This small molecule binds to this protein.
Small molecule (SMILES): Nc1ccn([C@H]2C[C@H](O)[C@@H](CO[P](=O)(O)O[P](=O)(O)OP(=O)(O)O)O2)c(=O)n1

Sequence of chain 1.A:
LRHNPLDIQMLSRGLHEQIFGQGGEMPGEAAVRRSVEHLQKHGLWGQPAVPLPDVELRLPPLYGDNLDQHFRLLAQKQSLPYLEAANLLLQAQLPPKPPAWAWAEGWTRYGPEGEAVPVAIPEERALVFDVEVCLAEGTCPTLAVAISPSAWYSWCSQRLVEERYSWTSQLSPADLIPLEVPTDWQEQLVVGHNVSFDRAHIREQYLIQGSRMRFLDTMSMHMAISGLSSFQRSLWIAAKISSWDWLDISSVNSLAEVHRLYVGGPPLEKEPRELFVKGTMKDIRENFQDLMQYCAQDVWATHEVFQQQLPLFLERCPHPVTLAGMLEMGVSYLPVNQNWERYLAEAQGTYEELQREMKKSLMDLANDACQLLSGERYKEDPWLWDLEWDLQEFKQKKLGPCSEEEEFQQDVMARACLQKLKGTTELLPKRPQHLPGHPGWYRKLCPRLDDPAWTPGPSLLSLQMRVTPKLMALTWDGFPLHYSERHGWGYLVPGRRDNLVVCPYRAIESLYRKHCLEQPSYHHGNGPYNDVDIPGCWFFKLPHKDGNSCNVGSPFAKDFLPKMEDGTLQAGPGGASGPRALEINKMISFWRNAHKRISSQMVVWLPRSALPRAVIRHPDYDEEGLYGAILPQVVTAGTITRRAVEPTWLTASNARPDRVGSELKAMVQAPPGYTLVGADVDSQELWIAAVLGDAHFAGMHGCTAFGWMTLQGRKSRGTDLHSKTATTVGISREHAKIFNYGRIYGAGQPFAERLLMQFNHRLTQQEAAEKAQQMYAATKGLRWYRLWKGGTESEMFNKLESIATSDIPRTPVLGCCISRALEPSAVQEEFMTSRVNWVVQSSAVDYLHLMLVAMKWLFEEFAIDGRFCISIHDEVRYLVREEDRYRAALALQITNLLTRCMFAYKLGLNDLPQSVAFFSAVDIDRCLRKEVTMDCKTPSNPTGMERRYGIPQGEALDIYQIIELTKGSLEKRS

Binding-site contacts:
Ligand atom O1A contacts residue ASP890 of chain 1.A at 3.5 Å (salt-bridge).
Ligand atom PA contacts residue ASP1135 of chain 1.A at 3.6 Å.
Ligand atom O5' contacts residue ASP1135 of chain 1.A at 3.5 Å (salt-bridge).
Ligand atom O3B contacts residue CA1 of chain 1.F at 3.1 Å.
Ligand atom PG contacts residue LYS947 of chain 1.A at 3.3 Å.
Ligand atom PA contacts residue CA1 of chain 1.F at 3.6 Å.
Ligand atom O1G contacts residue VAL891 of chain 1.A at 3.8 Å.
Ligand atom PG contacts residue CA1 of chain 1.F at 3.3 Å.
Ligand atom O2G contacts residue VAL891 of chain 1.A at 3.6 Å (h-bond).
Ligand atom O1G contacts residue ASP892 of chain 1.A at 3.3 Å.
Ligand atom O4' contacts residue ARG853 of chain 1.A at 3.6 Å.
Ligand atom O2B contacts residue SER893 of chain 1.A at 3.5 Å (h-bond).
Ligand atom PB contacts residue SER893 of chain 1.A at 3.7 Å.
Ligand atom PB contacts residue CA1 of chain 1.F at 3.0 Å.
Ligand atom O1A contacts residue ASP1135 of chain 1.A at 2.6 Å (salt-bridge).
Ligand atom O1B contacts residue HIS932 of chain 1.A at 3.4 Å (h-bond).
Ligand atom C2' contacts residue GLU895 of chain 1.A at 3.5 Å.
Ligand atom O1B contacts residue SER893 of chain 1.A at 3.4 Å.
Ligand atom O2A contacts residue LYS947 of chain 1.A at 3.1 Å (salt-bridge).
Ligand atom O2G contacts residue CA1 of chain 1.F at 2.4 Å.
Ligand atom O3' contacts residue GLU895 of chain 1.A at 3.6 Å.
Ligand atom O2B contacts residue CA1 of chain 1.F at 2.3 Å.
Ligand atom O2G contacts residue LYS947 of chain 1.A at 3.6 Å.
Ligand atom O1G contacts residue CA1 of chain 1.F at 3.8 Å.
Ligand atom O2B contacts residue ASP1135 of chain 1.A at 3.5 Å (salt-bridge).
Ligand atom O1G contacts residue SER893 of chain 1.A at 2.8 Å (h-bond).
Ligand atom O3G contacts residue ARG943 of chain 1.A at 2.5 Å (salt-bridge).
Ligand atom C5' contacts residue ASP1135 of chain 1.A at 3.0 Å.
Ligand atom C2' contacts residue TYR951 of chain 1.A at 3.5 Å (hydrophobic).
Ligand atom O1B contacts residue TYR951 of chain 1.A at 2.7 Å (h-bond).
Ligand atom O3G contacts residue LYS947 of chain 1.A at 2.8 Å (salt-bridge).
Ligand atom O3A contacts residue CA1 of chain 1.F at 3.5 Å.
Ligand atom O3' contacts residue TYR951 of chain 1.A at 2.7 Å (h-bond).
Ligand atom O2B contacts residue VAL891 of chain 1.A at 3.0 Å (h-bond).
Ligand atom O2B contacts residue GLN894 of chain 1.A at 3.5 Å (h-bond).
Ligand atom C3' contacts residue TYR951 of chain 1.A at 3.4 Å (hydrophobic).
Ligand atom O1A contacts residue CA1 of chain 1.F at 2.8 Å.
Ligand atom PA contacts residue LYS947 of chain 1.A at 3.6 Å.
Ligand atom O3B contacts residue LYS947 of chain 1.A at 2.9 Å (salt-bridge).
Ligand atom O2G contacts residue ASP890 of chain 1.A at 3.0 Å (salt-bridge).